Sequence of chain 1.C:
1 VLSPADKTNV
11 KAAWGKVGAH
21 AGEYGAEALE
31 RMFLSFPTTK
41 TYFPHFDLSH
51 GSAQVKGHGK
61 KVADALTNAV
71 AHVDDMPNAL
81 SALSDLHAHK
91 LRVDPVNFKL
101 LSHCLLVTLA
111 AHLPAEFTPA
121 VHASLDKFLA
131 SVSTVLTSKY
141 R

A small-molecule ligand and the protein it binds are described below.
Small molecule (SMILES): CC(C)(Oc1ccc(NC(=O)Nc2cc(Cl)cc(Cl)c2)cc1)C(=O)O

Sequence of chain 1.A:
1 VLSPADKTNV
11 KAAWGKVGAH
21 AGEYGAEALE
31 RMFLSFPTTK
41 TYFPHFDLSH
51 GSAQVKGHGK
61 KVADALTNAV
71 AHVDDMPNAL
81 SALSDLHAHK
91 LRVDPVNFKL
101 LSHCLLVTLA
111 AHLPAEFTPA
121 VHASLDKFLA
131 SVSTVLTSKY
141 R

Sequence of chain 1.D:
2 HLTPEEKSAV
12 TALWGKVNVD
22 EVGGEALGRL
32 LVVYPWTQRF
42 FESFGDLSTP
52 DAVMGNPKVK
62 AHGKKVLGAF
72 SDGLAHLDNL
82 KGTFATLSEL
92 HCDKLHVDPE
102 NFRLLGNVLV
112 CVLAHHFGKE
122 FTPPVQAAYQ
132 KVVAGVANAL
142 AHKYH

Binding-site contacts:
Ligand atom C15 contacts residue TRP37 of chain 1.D at 3.7 Å (hydrophobic).
Ligand atom C10 contacts residue LEU105 of chain 1.D at 4.2 Å (hydrophobic).
Ligand atom C9 contacts residue PRO95 of chain 1.A at 4.1 Å (hydrophobic).
Ligand atom CL2 contacts residue LEU100 of chain 1.C at 3.6 Å.
Ligand atom C4 contacts residue LEU100 of chain 1.C at 3.5 Å (hydrophobic).
Ligand atom C9 contacts residue TRP37 of chain 1.D at 3.7 Å (hydrophobic).
Ligand atom C8 contacts residue TRP37 of chain 1.D at 3.9 Å (hydrophobic).
Ligand atom C16 contacts residue THR137 of chain 1.A at 3.8 Å.
Ligand atom C3 contacts residue LYS99 of chain 1.C at 4.0 Å.
Ligand atom C11 contacts residue TYR35 of chain 1.D at 3.9 Å (hydrophobic).
Ligand atom N2 contacts residue LEU105 of chain 1.D at 4.2 Å.
Ligand atom C16 contacts residue PRO95 of chain 1.A at 3.7 Å (hydrophobic).
Ligand atom CL2 contacts residue L351 of chain 1.K at 4.2 Å.
Ligand atom C3 contacts residue LEU100 of chain 1.C at 3.9 Å (hydrophobic).
Ligand atom O2 contacts residue PRO95 of chain 1.A at 3.5 Å.
Ligand atom CL2 contacts residue PHE36 of chain 1.C at 3.5 Å.
Ligand atom CL1 contacts residue VAL96 of chain 1.C at 4.0 Å.
Ligand atom O1 contacts residue LYS99 of chain 1.C at 4.0 Å.
Ligand atom N1 contacts residue L351 of chain 1.K at 3.8 Å.
Ligand atom C13 contacts residue ARG141 of chain 1.A at 3.7 Å.
Ligand atom C1 contacts residue LYS99 of chain 1.C at 4.0 Å.
Ligand atom O2 contacts residue TRP37 of chain 1.D at 3.8 Å.
Ligand atom C15 contacts residue ARG141 of chain 1.A at 3.5 Å.
Ligand atom C2 contacts residue LYS99 of chain 1.C at 3.9 Å.
Ligand atom CL2 contacts residue HIS103 of chain 1.C at 3.7 Å.
Ligand atom C2 contacts residue ASN108 of chain 1.D at 3.4 Å.
Ligand atom C1 contacts residue L351 of chain 1.K at 3.6 Å.
Ligand atom CL2 contacts residue ASN108 of chain 1.D at 3.2 Å.
Ligand atom C5 contacts residue LYS99 of chain 1.C at 4.1 Å.
Ligand atom C2 contacts residue L351 of chain 1.K at 3.8 Å.
Ligand atom C12 contacts residue ARG141 of chain 1.A at 3.8 Å.
Ligand atom CL1 contacts residue L351 of chain 1.K at 3.5 Å.
Ligand atom C6 contacts residue LYS99 of chain 1.C at 3.8 Å.
Ligand atom C3 contacts residue L351 of chain 1.K at 3.5 Å.
Ligand atom C6 contacts residue L351 of chain 1.K at 3.6 Å.
Ligand atom C5 contacts residue L351 of chain 1.K at 3.7 Å.
Ligand atom C4 contacts residue L351 of chain 1.K at 3.4 Å.
Ligand atom CL2 contacts residue LYS99 of chain 1.C at 4.1 Å.
Ligand atom C3 contacts residue ASN108 of chain 1.D at 3.5 Å.
Ligand atom N2 contacts residue TYR35 of chain 1.D at 3.9 Å.